Sequence of chain 1.A:
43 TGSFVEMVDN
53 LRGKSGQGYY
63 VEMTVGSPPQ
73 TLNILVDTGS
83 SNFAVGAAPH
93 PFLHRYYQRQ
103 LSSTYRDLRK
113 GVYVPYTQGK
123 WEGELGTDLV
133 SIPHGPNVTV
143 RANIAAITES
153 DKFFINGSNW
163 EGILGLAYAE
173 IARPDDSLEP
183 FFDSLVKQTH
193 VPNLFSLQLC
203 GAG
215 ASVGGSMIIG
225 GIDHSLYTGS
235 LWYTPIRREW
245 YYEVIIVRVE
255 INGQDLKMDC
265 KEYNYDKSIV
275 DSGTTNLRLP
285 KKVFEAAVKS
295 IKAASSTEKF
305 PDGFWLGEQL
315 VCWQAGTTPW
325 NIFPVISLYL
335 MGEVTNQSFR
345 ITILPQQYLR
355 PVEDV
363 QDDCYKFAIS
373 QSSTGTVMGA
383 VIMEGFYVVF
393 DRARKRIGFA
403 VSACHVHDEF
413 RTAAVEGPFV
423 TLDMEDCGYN

The protein below binds the small molecule below.
Small molecule (SMILES): C[C@]1(c2cc(NC(=O)c3ncc(Cl)cc3Cl)ccc2F)N=C(N)CO[C@H]1C(F)(F)F

Binding-site contacts:
Ligand atom F31 contacts residue TYR118 of chain 1.A at 3.4 Å.
Ligand atom N5 contacts residue ASP275 of chain 1.A at 2.8 Å (salt-bridge).
Ligand atom CL27 contacts residue GLN59 of chain 1.A at 3.5 Å.
Ligand atom C22 contacts residue SER276 of chain 1.A at 3.3 Å.
Ligand atom C25 contacts residue THR279 of chain 1.A at 3.0 Å.
Ligand atom C20 contacts residue GLY60 of chain 1.A at 3.7 Å.
Ligand atom C2 contacts residue ASP79 of chain 1.A at 3.7 Å.
Ligand atom C22 contacts residue GLY60 of chain 1.A at 3.4 Å.
Ligand atom N5 contacts residue GLY277 of chain 1.A at 3.6 Å.
Ligand atom N21 contacts residue GLY277 of chain 1.A at 3.3 Å (h-bond).
Ligand atom C6 contacts residue THR278 of chain 1.A at 3.7 Å.
Ligand atom CL27 contacts residue GLY58 of chain 1.A at 3.6 Å.
Ligand atom C25 contacts residue GLN59 of chain 1.A at 3.4 Å.
Ligand atom C26 contacts residue GLY60 of chain 1.A at 3.5 Å.
Ligand atom CL24 contacts residue ALA382 of chain 1.A at 3.6 Å.
Ligand atom C15 contacts residue GLY277 of chain 1.A at 3.2 Å.
Ligand atom C16 contacts residue GLY277 of chain 1.A at 3.6 Å.
Ligand atom N21 contacts residue GLY60 of chain 1.A at 3.6 Å.
Ligand atom C20 contacts residue GLY277 of chain 1.A at 3.8 Å.
Ligand atom O19 contacts residue ILE157 of chain 1.A at 3.6 Å.
Ligand atom C23 contacts residue THR279 of chain 1.A at 3.5 Å.
Ligand atom N17 contacts residue GLY277 of chain 1.A at 2.9 Å (h-bond).
Ligand atom N5 contacts residue GLY81 of chain 1.A at 3.7 Å.
Ligand atom F13 contacts residue TYR118 of chain 1.A at 2.8 Å.
Ligand atom C1 contacts residue TYR118 of chain 1.A at 3.4 Å (hydrophobic).
Ligand atom C23 contacts residue GLY60 of chain 1.A at 3.5 Å.
Ligand atom C6 contacts residue GLY277 of chain 1.A at 3.7 Å.
Ligand atom CL24 contacts residue THR279 of chain 1.A at 3.4 Å.
Ligand atom C28 contacts residue LEU77 of chain 1.A at 3.4 Å (hydrophobic).
Ligand atom F31 contacts residue PHE155 of chain 1.A at 3.3 Å.
Ligand atom C23 contacts residue GLN59 of chain 1.A at 3.8 Å.
Ligand atom N5 contacts residue ASP79 of chain 1.A at 2.8 Å (salt-bridge).
Ligand atom C22 contacts residue GLY277 of chain 1.A at 3.7 Å.
Ligand atom C4 contacts residue GLY277 of chain 1.A at 3.6 Å.
Ligand atom C25 contacts residue GLY60 of chain 1.A at 3.5 Å.
Ligand atom C16 contacts residue LEU77 of chain 1.A at 3.5 Å (hydrophobic).
Ligand atom C4 contacts residue ASP79 of chain 1.A at 3.5 Å.
Ligand atom C1 contacts residue ASP79 of chain 1.A at 3.6 Å.
Ligand atom N17 contacts residue LEU77 of chain 1.A at 3.7 Å.
Ligand atom N3 contacts residue ASP79 of chain 1.A at 2.8 Å (salt-bridge).